A small-molecule ligand and the protein it binds are described below.
Small molecule (SMILES): Nc1nc(=O)c2c([nH]1)NCC([C@H](O)[C@H](O)CO)=N2

Sequence of chain 7.A:
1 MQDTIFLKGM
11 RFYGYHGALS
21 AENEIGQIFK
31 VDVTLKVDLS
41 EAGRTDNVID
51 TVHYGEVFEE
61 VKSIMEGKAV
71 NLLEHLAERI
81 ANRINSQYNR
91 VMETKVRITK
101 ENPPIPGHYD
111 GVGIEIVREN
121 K

Sequence of chain 6.A:
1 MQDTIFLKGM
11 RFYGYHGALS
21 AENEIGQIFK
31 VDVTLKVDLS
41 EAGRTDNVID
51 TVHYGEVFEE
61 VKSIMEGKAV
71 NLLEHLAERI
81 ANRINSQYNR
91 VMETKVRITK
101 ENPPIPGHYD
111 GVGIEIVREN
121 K

Binding-site contacts:
Ligand atom O5 contacts residue LEU72 of chain 6.A at 3.3 Å.
Ligand atom O16 contacts residue GLU22 of chain 6.A at 2.7 Å (salt-bridge).
Ligand atom O14 contacts residue GLU22 of chain 6.A at 3.2 Å (salt-bridge).
Ligand atom C2 contacts residue VAL52 of chain 7.A at 3.9 Å (hydrophobic).
Ligand atom O5 contacts residue ASN71 of chain 6.A at 3.6 Å (h-bond).
Ligand atom N10 contacts residue HIS53 of chain 7.A at 3.7 Å.
Ligand atom C17 contacts residue LEU19 of chain 6.A at 3.0 Å (hydrophobic).
Ligand atom N3 contacts residue TYR54 of chain 7.A at 3.5 Å.
Ligand atom O5 contacts residue LEU73 of chain 6.A at 3.1 Å (h-bond).
Ligand atom N10 contacts residue TYR54 of chain 7.A at 3.8 Å.
Ligand atom O16 contacts residue PRO104 of chain 6.A at 3.4 Å.
Ligand atom N1 contacts residue VAL52 of chain 7.A at 2.9 Å (h-bond).
Ligand atom O14 contacts residue ALA18 of chain 6.A at 2.1 Å (h-bond).
Ligand atom C9 contacts residue HIS53 of chain 7.A at 3.8 Å.
Ligand atom C11 contacts residue TYR54 of chain 7.A at 3.5 Å (hydrophobic).
Ligand atom N1 contacts residue GLU74 of chain 6.A at 3.3 Å (salt-bridge).
Ligand atom C13 contacts residue LEU19 of chain 6.A at 3.7 Å (hydrophobic).
Ligand atom O18 contacts residue LEU19 of chain 6.A at 2.7 Å.
Ligand atom C4 contacts residue TYR54 of chain 7.A at 3.6 Å (hydrophobic).
Ligand atom C17 contacts residue GLU22 of chain 6.A at 2.6 Å.
Ligand atom N7 contacts residue LYS100 of chain 6.A at 3.9 Å.
Ligand atom O14 contacts residue LEU19 of chain 6.A at 2.8 Å (h-bond).
Ligand atom C6 contacts residue TYR54 of chain 7.A at 3.5 Å (hydrophobic).
Ligand atom N7 contacts residue TYR54 of chain 7.A at 3.5 Å (h-bond).
Ligand atom O14 contacts residue GLY17 of chain 6.A at 3.3 Å.
Ligand atom O16 contacts residue TYR54 of chain 7.A at 3.6 Å (h-bond).
Ligand atom C15 contacts residue GLU22 of chain 6.A at 1.9 Å.
Ligand atom N12 contacts residue TYR54 of chain 7.A at 3.5 Å.
Ligand atom O16 contacts residue LYS100 of chain 6.A at 3.7 Å.
Ligand atom C2 contacts residue TYR54 of chain 7.A at 3.5 Å (hydrophobic).
Ligand atom C15 contacts residue LEU19 of chain 6.A at 3.8 Å (hydrophobic).
Ligand atom C17 contacts residue PRO104 of chain 6.A at 3.8 Å (hydrophobic).
Ligand atom C13 contacts residue ALA18 of chain 6.A at 3.2 Å (hydrophobic).
Ligand atom O18 contacts residue GLU22 of chain 6.A at 2.9 Å (salt-bridge).
Ligand atom N1 contacts residue TYR54 of chain 7.A at 3.7 Å.
Ligand atom C8 contacts residue ALA18 of chain 6.A at 3.8 Å (hydrophobic).
Ligand atom C13 contacts residue GLU22 of chain 6.A at 2.9 Å.
Ligand atom N12 contacts residue HIS53 of chain 7.A at 3.8 Å.
Ligand atom N3 contacts residue GLU74 of chain 6.A at 3.2 Å (salt-bridge).
Ligand atom O18 contacts residue PRO104 of chain 6.A at 2.6 Å.